Binding-site contacts:
Ligand atom C7 contacts residue HIS132 of chain 1.B at 4.5 Å.
Ligand atom C8 contacts residue GLN76 of chain 1.B at 3.6 Å.
Ligand atom C8 contacts residue HIS132 of chain 1.B at 3.7 Å.
Ligand atom O3 contacts residue ASN133 of chain 1.B at 4.4 Å.
Ligand atom C8 contacts residue ASN133 of chain 1.B at 3.7 Å.
Ligand atom C8 contacts residue GLY131 of chain 1.B at 2.9 Å.
Ligand atom C8 contacts residue LYS230 of chain 1.B at 4.3 Å.
Ligand atom C7 contacts residue ASN133 of chain 1.B at 3.2 Å.
Ligand atom N2 contacts residue GLN76 of chain 1.B at 4.4 Å.
Ligand atom C6 contacts residue ASN133 of chain 1.B at 4.4 Å.
Ligand atom C5 contacts residue ASN133 of chain 1.B at 3.4 Å.
Ligand atom N2 contacts residue ASN133 of chain 1.B at 2.8 Å (h-bond).
Ligand atom O7 contacts residue ASN133 of chain 1.B at 3.3 Å.
Ligand atom C3 contacts residue ASN133 of chain 1.B at 3.6 Å.
Ligand atom C7 contacts residue GLY131 of chain 1.B at 4.3 Å.
Ligand atom C1 contacts residue LEU52 of chain 1.B at 4.2 Å (hydrophobic).
Ligand atom C4 contacts residue ASN133 of chain 1.B at 3.9 Å.
Ligand atom O5 contacts residue ASN133 of chain 1.B at 2.1 Å (h-bond).
Ligand atom C7 contacts residue GLN76 of chain 1.B at 4.3 Å.
Ligand atom C2 contacts residue ASN133 of chain 1.B at 2.2 Å.
Ligand atom C1 contacts residue ASN133 of chain 1.B at 1.5 Å.

This small molecule binds to this protein.
Small molecule (SMILES): CC(=O)N[C@H]1[C@H](O[C@H]2[C@H](O)[C@@H](NC(C)=O)CO[C@@H]2CO)O[C@H](CO)[C@@H](O)[C@@H]1O

Sequence of chain 1.B:
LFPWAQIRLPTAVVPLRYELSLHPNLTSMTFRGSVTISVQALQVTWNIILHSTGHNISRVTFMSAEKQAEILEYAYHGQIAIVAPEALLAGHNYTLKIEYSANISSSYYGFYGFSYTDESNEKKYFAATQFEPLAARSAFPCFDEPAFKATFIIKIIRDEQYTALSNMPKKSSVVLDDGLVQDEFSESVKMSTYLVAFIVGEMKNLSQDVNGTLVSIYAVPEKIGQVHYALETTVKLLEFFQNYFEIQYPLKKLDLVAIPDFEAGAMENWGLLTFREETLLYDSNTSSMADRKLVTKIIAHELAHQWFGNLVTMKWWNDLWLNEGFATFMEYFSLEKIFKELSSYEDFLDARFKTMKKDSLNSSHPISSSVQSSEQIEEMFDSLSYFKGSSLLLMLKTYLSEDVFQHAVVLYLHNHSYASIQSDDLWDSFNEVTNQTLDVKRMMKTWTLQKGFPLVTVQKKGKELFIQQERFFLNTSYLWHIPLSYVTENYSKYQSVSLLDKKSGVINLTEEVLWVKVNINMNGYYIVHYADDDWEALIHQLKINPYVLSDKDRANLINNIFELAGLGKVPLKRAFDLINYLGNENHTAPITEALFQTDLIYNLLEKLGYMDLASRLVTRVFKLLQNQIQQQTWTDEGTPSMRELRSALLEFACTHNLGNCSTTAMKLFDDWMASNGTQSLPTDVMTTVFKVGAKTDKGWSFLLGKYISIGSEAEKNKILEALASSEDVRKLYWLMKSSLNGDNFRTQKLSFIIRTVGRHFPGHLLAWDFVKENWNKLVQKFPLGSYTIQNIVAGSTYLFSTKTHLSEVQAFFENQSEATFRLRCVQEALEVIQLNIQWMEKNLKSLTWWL